Binding-site contacts:
Ligand atom C16 contacts residue LEU35 of chain 1.A at 3.9 Å (hydrophobic).
Ligand atom N4 contacts residue CYS114 of chain 1.A at 3.0 Å (h-bond).
Ligand atom O1 contacts residue PHE192 of chain 1.A at 3.7 Å.
Ligand atom O1 contacts residue VAL43 of chain 1.A at 3.5 Å.
Ligand atom C4 contacts residue LEU84 of chain 1.A at 3.6 Å (hydrophobic).
Ligand atom N3 contacts residue ASP191 of chain 1.A at 3.6 Å.
Ligand atom C21 contacts residue CYS114 of chain 1.A at 3.6 Å (hydrophobic).
Ligand atom N1 contacts residue ASP191 of chain 1.A at 3.7 Å.
Ligand atom C contacts residue ILE87 of chain 1.A at 3.9 Å (hydrophobic).
Ligand atom N contacts residue LEU84 of chain 1.A at 3.5 Å.
Ligand atom N4 contacts residue PHE113 of chain 1.A at 3.9 Å.
Ligand atom C22 contacts residue LEU35 of chain 1.A at 3.4 Å (hydrophobic).
Ligand atom C8 contacts residue ASP191 of chain 1.A at 3.6 Å.
Ligand atom N1 contacts residue LEU84 of chain 1.A at 3.7 Å.
Ligand atom N5 contacts residue ALA61 of chain 1.A at 3.5 Å.
Ligand atom C20 contacts residue ALA61 of chain 1.A at 3.5 Å (hydrophobic).
Ligand atom C1 contacts residue ILE189 of chain 1.A at 3.9 Å (hydrophobic).
Ligand atom C11 contacts residue VAL111 of chain 1.A at 3.8 Å (hydrophobic).
Ligand atom N2 contacts residue LEU84 of chain 1.A at 3.8 Å.
Ligand atom O3 contacts residue LEU35 of chain 1.A at 3.6 Å.
Ligand atom C20 contacts residue GLU112 of chain 1.A at 3.3 Å.
Ligand atom C20 contacts residue CYS114 of chain 1.A at 3.7 Å (hydrophobic).
Ligand atom O contacts residue ASP191 of chain 1.A at 3.0 Å (salt-bridge).
Ligand atom C12 contacts residue VAL111 of chain 1.A at 3.6 Å (hydrophobic).
Ligand atom C18 contacts residue CYS114 of chain 1.A at 3.2 Å (hydrophobic).
Ligand atom C3 contacts residue LEU84 of chain 1.A at 3.8 Å (hydrophobic).
Ligand atom O contacts residue CYS190 of chain 1.A at 3.2 Å.
Ligand atom C6 contacts residue ASP191 of chain 1.A at 3.4 Å.
Ligand atom C5 contacts residue GLU80 of chain 1.A at 3.2 Å.
Ligand atom C20 contacts residue LEU180 of chain 1.A at 3.6 Å (hydrophobic).
Ligand atom C8 contacts residue CYS190 of chain 1.A at 3.9 Å (hydrophobic).
Ligand atom C7 contacts residue LYS63 of chain 1.A at 3.9 Å.
Ligand atom N5 contacts residue LEU180 of chain 1.A at 3.5 Å.
Ligand atom O2 contacts residue LEU35 of chain 1.A at 3.8 Å.
Ligand atom N3 contacts residue LYS63 of chain 1.A at 3.6 Å.
Ligand atom C10 contacts residue VAL43 of chain 1.A at 3.8 Å (hydrophobic).
Ligand atom C21 contacts residue LYS115 of chain 1.A at 3.5 Å.
Ligand atom C13 contacts residue LEU180 of chain 1.A at 3.6 Å (hydrophobic).
Ligand atom C11 contacts residue VAL43 of chain 1.A at 3.7 Å (hydrophobic).
Ligand atom C2 contacts residue ILE189 of chain 1.A at 3.6 Å (hydrophobic).

The protein below binds the small molecule below.
Small molecule (SMILES): COc1cc2ncnc(Oc3ccc(NC(=O)Cn4cc(C(C)C)nn4)cc3)c2cc1OC

Sequence of chain 1.A:
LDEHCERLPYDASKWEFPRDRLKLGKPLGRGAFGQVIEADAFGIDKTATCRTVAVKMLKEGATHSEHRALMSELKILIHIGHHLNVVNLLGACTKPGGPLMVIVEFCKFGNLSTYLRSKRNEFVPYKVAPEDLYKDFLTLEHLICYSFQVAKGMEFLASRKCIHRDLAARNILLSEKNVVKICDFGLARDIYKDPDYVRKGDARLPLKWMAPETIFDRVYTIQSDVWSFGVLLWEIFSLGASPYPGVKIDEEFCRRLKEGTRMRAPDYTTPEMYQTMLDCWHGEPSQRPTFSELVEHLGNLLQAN